Sequence of chain 2.C:
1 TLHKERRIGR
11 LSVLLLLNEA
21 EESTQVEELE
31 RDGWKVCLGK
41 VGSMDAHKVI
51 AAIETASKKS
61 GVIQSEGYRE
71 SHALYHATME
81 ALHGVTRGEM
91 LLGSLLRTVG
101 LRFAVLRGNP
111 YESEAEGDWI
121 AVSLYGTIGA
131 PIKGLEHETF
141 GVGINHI

Binding-site contacts:
Ligand atom CB contacts residue GLY129 of chain 2.D at 3.8 Å.
Ligand atom CD2 contacts residue ARG97 of chain 2.D at 3.8 Å.
Ligand atom CG contacts residue ALA130 of chain 2.D at 3.7 Å (hydrophobic).
Ligand atom OXT contacts residue ARG87 of chain 2.D at 2.9 Å (salt-bridge).
Ligand atom ND1 contacts residue ALA130 of chain 2.D at 3.5 Å (h-bond).
Ligand atom C contacts residue ARG97 of chain 2.D at 3.9 Å.
Ligand atom O contacts residue HIS137 of chain 2.D at 3.0 Å (h-bond).
Ligand atom NE2 contacts residue ALA130 of chain 2.D at 3.4 Å (h-bond).
Ligand atom CD2 contacts residue ALA130 of chain 2.D at 3.6 Å (hydrophobic).
Ligand atom CG contacts residue GLY129 of chain 2.D at 3.6 Å.
Ligand atom N contacts residue MG1 of chain 2.I at 2.4 Å.
Ligand atom CA contacts residue HIS137 of chain 2.D at 3.9 Å.
Ligand atom CA contacts residue HIS76 of chain 2.C at 3.7 Å.
Ligand atom CA contacts residue TYR75 of chain 2.C at 3.8 Å (hydrophobic).
Ligand atom CG contacts residue TYR75 of chain 2.C at 4.0 Å (hydrophobic).
Ligand atom CE1 contacts residue ALA130 of chain 2.D at 3.4 Å (hydrophobic).
Ligand atom ND1 contacts residue GLY129 of chain 2.D at 3.9 Å.
Ligand atom CA contacts residue MG1 of chain 2.I at 3.0 Å.
Ligand atom CG contacts residue TYR68 of chain 2.C at 3.5 Å (hydrophobic).
Ligand atom NE2 contacts residue GLY129 of chain 2.D at 4.0 Å.
Ligand atom O contacts residue MG1 of chain 2.I at 2.0 Å.
Ligand atom N contacts residue HIS137 of chain 2.D at 3.1 Å (h-bond).
Ligand atom OXT contacts residue ILE128 of chain 2.D at 3.6 Å.
Ligand atom CD2 contacts residue TYR75 of chain 2.C at 3.4 Å (hydrophobic).
Ligand atom CE1 contacts residue TYR68 of chain 2.C at 3.6 Å (hydrophobic).
Ligand atom C contacts residue MG1 of chain 2.I at 2.9 Å.
Ligand atom N contacts residue HIS72 of chain 2.C at 3.0 Å.
Ligand atom O contacts residue HIS76 of chain 2.C at 3.1 Å (h-bond).
Ligand atom O contacts residue ARG87 of chain 2.D at 2.9 Å (salt-bridge).
Ligand atom CD2 contacts residue GLY129 of chain 2.D at 3.7 Å.
Ligand atom NE2 contacts residue TYR75 of chain 2.C at 3.3 Å.
Ligand atom C contacts residue HIS76 of chain 2.C at 3.8 Å.
Ligand atom OXT contacts residue ARG97 of chain 2.D at 2.8 Å (salt-bridge).
Ligand atom CB contacts residue TYR68 of chain 2.C at 3.7 Å (hydrophobic).
Ligand atom N contacts residue TYR68 of chain 2.C at 2.9 Å (h-bond).
Ligand atom CA contacts residue TYR68 of chain 2.C at 4.0 Å (hydrophobic).
Ligand atom N contacts residue HIS76 of chain 2.C at 3.4 Å (h-bond).
Ligand atom C contacts residue HIS137 of chain 2.D at 3.7 Å.
Ligand atom C contacts residue ARG87 of chain 2.D at 3.6 Å.
Ligand atom ND1 contacts residue TYR68 of chain 2.C at 2.6 Å (h-bond).

Sequence of chain 1.B:
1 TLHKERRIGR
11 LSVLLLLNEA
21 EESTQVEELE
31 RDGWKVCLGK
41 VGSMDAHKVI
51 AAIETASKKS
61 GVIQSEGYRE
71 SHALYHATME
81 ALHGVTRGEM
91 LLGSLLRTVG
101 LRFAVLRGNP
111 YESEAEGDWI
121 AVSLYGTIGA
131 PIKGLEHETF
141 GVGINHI

Sequence of chain 2.D:
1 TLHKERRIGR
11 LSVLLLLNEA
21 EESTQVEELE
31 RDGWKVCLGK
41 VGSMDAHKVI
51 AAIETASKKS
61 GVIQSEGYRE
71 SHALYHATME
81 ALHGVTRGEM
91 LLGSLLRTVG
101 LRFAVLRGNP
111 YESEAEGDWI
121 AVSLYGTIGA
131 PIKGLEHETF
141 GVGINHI

This small molecule binds to this protein.
Small molecule (SMILES): N[C@@H](Cc1c[nH]c[nH+]1)C(=O)O